The small molecule below binds the protein below.
Small molecule (SMILES): CC(=O)N[C@@H]1[C@@H](O)[C@H](O)[C@@H](CO)O[C@H]1O

Binding-site contacts:
Ligand atom C6 contacts residue NAG1 of chain 1.AA at 3.0 Å.
Ligand atom C5 contacts residue ASN57 of chain 1.J at 3.7 Å.
Ligand atom C1 contacts residue ASN57 of chain 1.J at 1.4 Å.
Ligand atom C6 contacts residue NAG2 of chain 1.AA at 4.0 Å.
Ligand atom O6 contacts residue NAG1 of chain 1.AA at 2.8 Å (h-bond).
Ligand atom C5 contacts residue NAG2 of chain 1.AA at 4.2 Å.
Ligand atom O5 contacts residue NAG2 of chain 1.AA at 3.9 Å.
Ligand atom C7 contacts residue ASN57 of chain 1.J at 3.8 Å.
Ligand atom O7 contacts residue ASN57 of chain 1.J at 4.3 Å.
Ligand atom C2 contacts residue ASN57 of chain 1.J at 2.5 Å.
Ligand atom C4 contacts residue ASN57 of chain 1.J at 4.2 Å.
Ligand atom O5 contacts residue ASN57 of chain 1.J at 2.4 Å (h-bond).
Ligand atom C4 contacts residue NAG2 of chain 1.AA at 4.0 Å.
Ligand atom N2 contacts residue ASN57 of chain 1.J at 2.9 Å (h-bond).
Ligand atom C8 contacts residue ASN57 of chain 1.J at 4.1 Å.
Ligand atom C3 contacts residue ASN57 of chain 1.J at 3.8 Å.
Ligand atom O6 contacts residue NAG2 of chain 1.AA at 4.0 Å.

Sequence of chain 1.J:
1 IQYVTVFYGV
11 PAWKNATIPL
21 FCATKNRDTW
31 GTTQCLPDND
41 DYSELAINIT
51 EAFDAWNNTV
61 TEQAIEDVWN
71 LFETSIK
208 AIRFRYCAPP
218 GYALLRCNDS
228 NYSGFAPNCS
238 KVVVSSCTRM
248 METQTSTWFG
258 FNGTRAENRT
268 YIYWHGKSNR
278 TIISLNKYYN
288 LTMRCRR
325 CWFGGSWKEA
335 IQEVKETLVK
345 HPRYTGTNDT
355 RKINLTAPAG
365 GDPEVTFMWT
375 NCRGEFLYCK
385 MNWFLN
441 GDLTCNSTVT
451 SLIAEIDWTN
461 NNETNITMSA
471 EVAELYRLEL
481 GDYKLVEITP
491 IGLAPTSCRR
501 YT